Sequence of chain 9.A:
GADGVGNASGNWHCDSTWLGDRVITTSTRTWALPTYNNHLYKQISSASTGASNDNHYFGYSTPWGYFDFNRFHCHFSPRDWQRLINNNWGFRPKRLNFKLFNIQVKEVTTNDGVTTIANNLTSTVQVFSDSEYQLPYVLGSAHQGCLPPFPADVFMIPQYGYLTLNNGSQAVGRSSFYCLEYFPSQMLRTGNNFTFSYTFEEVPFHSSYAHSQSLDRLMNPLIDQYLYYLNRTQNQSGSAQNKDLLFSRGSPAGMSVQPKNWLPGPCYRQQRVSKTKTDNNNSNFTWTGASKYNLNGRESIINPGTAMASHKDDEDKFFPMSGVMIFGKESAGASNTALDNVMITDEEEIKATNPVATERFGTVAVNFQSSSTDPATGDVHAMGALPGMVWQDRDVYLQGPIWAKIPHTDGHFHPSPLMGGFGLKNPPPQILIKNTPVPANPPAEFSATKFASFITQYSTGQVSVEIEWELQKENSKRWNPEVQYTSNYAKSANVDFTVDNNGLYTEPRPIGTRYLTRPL

A protein and the small-molecule ligand that binds it are described below.
Small molecule (SMILES): CC(=O)N[C@H]1[C@H]([C@H](O)[C@H](O)CO)O[C@@](O)(C(=O)O)C[C@@H]1O

Sequence of chain 54.A:
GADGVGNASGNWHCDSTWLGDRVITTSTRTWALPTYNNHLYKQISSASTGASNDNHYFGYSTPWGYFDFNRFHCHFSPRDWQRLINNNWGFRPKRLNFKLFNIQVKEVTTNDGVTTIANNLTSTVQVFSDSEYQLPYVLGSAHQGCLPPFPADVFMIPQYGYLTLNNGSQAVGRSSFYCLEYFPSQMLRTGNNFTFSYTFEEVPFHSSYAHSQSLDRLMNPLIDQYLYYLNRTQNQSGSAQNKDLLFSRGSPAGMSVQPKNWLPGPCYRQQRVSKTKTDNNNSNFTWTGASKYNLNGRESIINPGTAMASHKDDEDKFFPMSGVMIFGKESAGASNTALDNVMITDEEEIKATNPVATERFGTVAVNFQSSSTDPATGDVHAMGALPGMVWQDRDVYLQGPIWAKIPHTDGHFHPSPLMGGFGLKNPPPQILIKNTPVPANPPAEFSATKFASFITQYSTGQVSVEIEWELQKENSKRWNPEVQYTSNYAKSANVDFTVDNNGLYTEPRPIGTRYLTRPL

Binding-site contacts:
Ligand atom C1 contacts residue ARG232 of chain 9.A at 3.6 Å.
Ligand atom O1A contacts residue ASN284 of chain 54.A at 4.5 Å.
Ligand atom O4 contacts residue VAL257 of chain 9.A at 3.1 Å.
Ligand atom O1B contacts residue ASN284 of chain 54.A at 3.7 Å.
Ligand atom C4 contacts residue VAL257 of chain 9.A at 4.4 Å (hydrophobic).
Ligand atom O2 contacts residue TRP287 of chain 54.A at 4.5 Å.
Ligand atom O1B contacts residue ASN231 of chain 9.A at 4.3 Å.
Ligand atom O10 contacts residue ASN55 of chain 54.A at 3.4 Å (h-bond).
Ligand atom O2 contacts residue THR286 of chain 54.A at 4.0 Å.
Ligand atom C4 contacts residue ASN231 of chain 9.A at 3.5 Å.
Ligand atom C1 contacts residue ASN231 of chain 9.A at 3.6 Å.
Ligand atom O10 contacts residue SER256 of chain 9.A at 3.5 Å (h-bond).
Ligand atom O4 contacts residue ASN231 of chain 9.A at 4.2 Å.
Ligand atom O1A contacts residue THR286 of chain 54.A at 4.2 Å.
Ligand atom C11 contacts residue ASN55 of chain 54.A at 3.2 Å.
Ligand atom C2 contacts residue ASN284 of chain 54.A at 3.9 Å.
Ligand atom C3 contacts residue THR286 of chain 54.A at 3.5 Å.
Ligand atom O1B contacts residue ARG232 of chain 9.A at 2.5 Å (salt-bridge).
Ligand atom O1A contacts residue ARG232 of chain 9.A at 3.5 Å.
Ligand atom C2 contacts residue THR286 of chain 54.A at 4.2 Å.
Ligand atom C2 contacts residue ASN231 of chain 9.A at 4.0 Å.
Ligand atom C5 contacts residue ASN231 of chain 9.A at 4.5 Å.
Ligand atom O4 contacts residue TRP287 of chain 54.A at 4.1 Å.
Ligand atom C11 contacts residue SER256 of chain 9.A at 4.3 Å.
Ligand atom O2 contacts residue ASN231 of chain 9.A at 4.2 Å.
Ligand atom O2 contacts residue ASN284 of chain 54.A at 3.0 Å (h-bond).
Ligand atom C11 contacts residue ALA253 of chain 9.A at 3.6 Å (hydrophobic).
Ligand atom O10 contacts residue SER52 of chain 54.A at 4.4 Å.
Ligand atom C10 contacts residue SER256 of chain 9.A at 4.2 Å.
Ligand atom O1A contacts residue ASN231 of chain 9.A at 2.7 Å (h-bond).
Ligand atom C3 contacts residue ASN231 of chain 9.A at 3.9 Å.
Ligand atom C1 contacts residue ASN284 of chain 54.A at 3.8 Å.
Ligand atom O2 contacts residue ARG232 of chain 9.A at 4.5 Å.
Ligand atom C3 contacts residue TRP287 of chain 54.A at 4.1 Å (hydrophobic).
Ligand atom C11 contacts residue GLY254 of chain 9.A at 3.6 Å.
Ligand atom C10 contacts residue ASN55 of chain 54.A at 3.8 Å.